Binding-site contacts:
Ligand atom O4 contacts residue GLU432 of chain 1.A at 2.7 Å (salt-bridge).
Ligand atom C4 contacts residue GLU432 of chain 1.A at 3.7 Å.
Ligand atom O5 contacts residue TYR318 of chain 1.A at 3.3 Å (h-bond).
Ligand atom C2 contacts residue GLU383 of chain 1.A at 3.1 Å.
Ligand atom O4 contacts residue GLN26 of chain 1.A at 3.2 Å (h-bond).
Ligand atom C2 contacts residue TRP130 of chain 1.A at 3.8 Å (hydrophobic).
Ligand atom C6 contacts residue GLU432 of chain 1.A at 3.5 Å.
Ligand atom C4 contacts residue TRP433 of chain 1.A at 3.7 Å (hydrophobic).
Ligand atom C6 contacts residue PHE441 of chain 1.A at 3.7 Å (hydrophobic).
Ligand atom C1 contacts residue GLU383 of chain 1.A at 2.9 Å.
Ligand atom C1 contacts residue TYR318 of chain 1.A at 3.7 Å (hydrophobic).
Ligand atom O2 contacts residue ASN173 of chain 1.A at 2.8 Å (h-bond).
Ligand atom C3 contacts residue HIS129 of chain 1.A at 3.8 Å.
Ligand atom O2 contacts residue HIS129 of chain 1.A at 3.2 Å (h-bond).
Ligand atom O4 contacts residue TRP433 of chain 1.A at 3.7 Å.
Ligand atom CAG contacts residue ASN234 of chain 1.A at 3.5 Å.
Ligand atom CAG contacts residue TYR318 of chain 1.A at 3.3 Å (hydrophobic).
Ligand atom O6 contacts residue GLU432 of chain 1.A at 2.7 Å (salt-bridge).
Ligand atom CAI contacts residue ASN234 of chain 1.A at 3.4 Å.
Ligand atom O3 contacts residue TRP433 of chain 1.A at 3.0 Å (h-bond).
Ligand atom C3 contacts residue GLU383 of chain 1.A at 3.6 Å.
Ligand atom O2 contacts residue GLU383 of chain 1.A at 2.7 Å (salt-bridge).
Ligand atom O2 contacts residue SER174 of chain 1.A at 3.6 Å (h-bond).
Ligand atom C5 contacts residue TYR318 of chain 1.A at 3.1 Å (hydrophobic).
Ligand atom CAJ contacts residue THR177 of chain 1.A at 3.5 Å.
Ligand atom CAH contacts residue TRP355 of chain 1.A at 3.8 Å (hydrophobic).
Ligand atom CAF contacts residue TRP355 of chain 1.A at 3.6 Å (hydrophobic).
Ligand atom O5 contacts residue GLU383 of chain 1.A at 3.6 Å.
Ligand atom C3 contacts residue GLN26 of chain 1.A at 3.8 Å.
Ligand atom O1 contacts residue SER174 of chain 1.A at 3.6 Å.
Ligand atom CAO contacts residue ASN234 of chain 1.A at 3.8 Å.
Ligand atom OAA contacts residue TRP355 of chain 1.A at 3.8 Å.
Ligand atom O4 contacts residue TRP425 of chain 1.A at 3.2 Å (h-bond).
Ligand atom CAN contacts residue THR177 of chain 1.A at 3.6 Å.
Ligand atom C6 contacts residue TYR318 of chain 1.A at 3.8 Å (hydrophobic).
Ligand atom CAF contacts residue ASN234 of chain 1.A at 3.8 Å.
Ligand atom O3 contacts residue GLN26 of chain 1.A at 2.7 Å (h-bond).
Ligand atom O3 contacts residue HIS129 of chain 1.A at 2.9 Å (h-bond).
Ligand atom CAI contacts residue TYR318 of chain 1.A at 3.3 Å (hydrophobic).
Ligand atom O6 contacts residue TRP355 of chain 1.A at 3.3 Å.

A protein and the small-molecule ligand that binds it are described below.
Small molecule (SMILES): OCc1ccccc1O[C@@H]1O[C@H](CO)[C@@H](O)[C@H](O)[C@H]1O

Sequence of chain 1.A:
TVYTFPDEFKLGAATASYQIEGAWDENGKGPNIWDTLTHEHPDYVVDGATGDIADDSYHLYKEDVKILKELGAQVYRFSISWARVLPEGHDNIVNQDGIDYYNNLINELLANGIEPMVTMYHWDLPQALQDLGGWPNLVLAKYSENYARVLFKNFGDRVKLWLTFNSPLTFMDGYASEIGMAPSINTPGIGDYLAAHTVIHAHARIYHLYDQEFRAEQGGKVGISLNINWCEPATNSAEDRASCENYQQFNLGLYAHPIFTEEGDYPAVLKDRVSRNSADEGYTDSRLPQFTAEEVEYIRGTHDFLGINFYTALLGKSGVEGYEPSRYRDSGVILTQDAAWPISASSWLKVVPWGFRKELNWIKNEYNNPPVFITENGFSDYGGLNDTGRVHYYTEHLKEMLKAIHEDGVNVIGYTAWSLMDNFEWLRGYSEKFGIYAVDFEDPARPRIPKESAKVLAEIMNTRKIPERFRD